This small molecule binds to this protein.
Small molecule (SMILES): CCOC(=O)[C@]1(CS)N[C@@H](C(=O)O)C(C)(C)S1

Sequence of chain 1.A:
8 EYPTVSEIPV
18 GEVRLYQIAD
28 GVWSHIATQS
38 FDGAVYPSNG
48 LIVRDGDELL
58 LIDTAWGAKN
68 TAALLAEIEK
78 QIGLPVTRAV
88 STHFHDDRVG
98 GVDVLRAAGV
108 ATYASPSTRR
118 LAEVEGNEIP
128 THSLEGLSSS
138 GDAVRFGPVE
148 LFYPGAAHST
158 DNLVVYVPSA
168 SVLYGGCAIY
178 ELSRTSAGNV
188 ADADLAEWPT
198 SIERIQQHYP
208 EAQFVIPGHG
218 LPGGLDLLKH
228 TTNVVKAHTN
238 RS

Binding-site contacts:
Ligand atom S09 contacts residue ZN1 of chain 1.D at 3.8 Å.
Ligand atom O16 contacts residue TYR43 of chain 1.A at 4.2 Å.
Ligand atom C02 contacts residue ZN1 of chain 1.D at 3.4 Å.
Ligand atom S09 contacts residue HIS216 of chain 1.A at 3.7 Å.
Ligand atom S01 contacts residue ZN1 of chain 1.C at 2.3 Å.
Ligand atom C07 contacts residue ASP94 of chain 1.A at 4.3 Å.
Ligand atom C12 contacts residue TYR43 of chain 1.A at 4.2 Å (hydrophobic).
Ligand atom O08 contacts residue ASN186 of chain 1.A at 3.8 Å.
Ligand atom C11 contacts residue PHE38 of chain 1.A at 3.7 Å (hydrophobic).
Ligand atom O08 contacts residue PHE38 of chain 1.A at 3.4 Å.
Ligand atom C14 contacts residue ARG181 of chain 1.A at 4.0 Å.
Ligand atom C13 contacts residue ASN186 of chain 1.A at 4.0 Å.
Ligand atom C02 contacts residue ZN1 of chain 1.C at 3.1 Å.
Ligand atom S01 contacts residue ZN1 of chain 1.D at 2.2 Å.
Ligand atom S01 contacts residue HIS216 of chain 1.A at 3.8 Å.
Ligand atom C02 contacts residue HIS92 of chain 1.A at 3.5 Å.
Ligand atom C03 contacts residue ZN1 of chain 1.D at 4.2 Å.
Ligand atom C14 contacts residue ASN186 of chain 1.A at 3.5 Å.
Ligand atom C02 contacts residue ASP94 of chain 1.A at 3.3 Å.
Ligand atom C11 contacts residue TRP63 of chain 1.A at 3.7 Å (hydrophobic).
Ligand atom S01 contacts residue CYS174 of chain 1.A at 3.9 Å.
Ligand atom C07 contacts residue TRP63 of chain 1.A at 3.5 Å (hydrophobic).
Ligand atom S09 contacts residue ASP94 of chain 1.A at 3.8 Å.
Ligand atom S01 contacts residue ASP94 of chain 1.A at 3.5 Å (salt-bridge).
Ligand atom S01 contacts residue HIS90 of chain 1.A at 3.9 Å.
Ligand atom O15 contacts residue ARG181 of chain 1.A at 3.4 Å (salt-bridge).
Ligand atom C07 contacts residue ASP93 of chain 1.A at 3.5 Å.
Ligand atom S01 contacts residue HIS92 of chain 1.A at 3.6 Å.
Ligand atom C11 contacts residue TYR43 of chain 1.A at 3.6 Å (hydrophobic).
Ligand atom O05 contacts residue TRP63 of chain 1.A at 4.2 Å.
Ligand atom C12 contacts residue HIS216 of chain 1.A at 3.6 Å.
Ligand atom S01 contacts residue HIS155 of chain 1.A at 3.4 Å (h-bond).
Ligand atom N17 contacts residue ASN186 of chain 1.A at 3.7 Å.
Ligand atom O16 contacts residue ARG181 of chain 1.A at 3.6 Å (salt-bridge).
Ligand atom O16 contacts residue ASN186 of chain 1.A at 3.8 Å.
Ligand atom S09 contacts residue TRP63 of chain 1.A at 3.7 Å.
Ligand atom C06 contacts residue PHE38 of chain 1.A at 3.9 Å (hydrophobic).
Ligand atom C12 contacts residue ARG181 of chain 1.A at 4.1 Å.
Ligand atom O15 contacts residue GLY185 of chain 1.A at 4.0 Å.
Ligand atom O15 contacts residue ASN186 of chain 1.A at 3.1 Å (h-bond).